The small molecule below binds the protein below.
Small molecule (SMILES): CC(=O)N[C@@H]1[C@@H](O)[C@H](O)[C@@H](CO)O[C@H]1O

Binding-site contacts:
Ligand atom N2 contacts residue ASN165 of chain 1.C at 2.9 Å (h-bond).
Ligand atom O6 contacts residue ASN165 of chain 1.C at 4.0 Å.
Ligand atom C7 contacts residue ASN165 of chain 1.C at 3.8 Å.
Ligand atom C8 contacts residue ASN165 of chain 1.C at 4.0 Å.
Ligand atom O5 contacts residue ASN164 of chain 1.C at 2.6 Å (h-bond).
Ligand atom C5 contacts residue ASN164 of chain 1.C at 3.6 Å.
Ligand atom O5 contacts residue ASN165 of chain 1.C at 2.4 Å (h-bond).
Ligand atom C3 contacts residue ASN165 of chain 1.C at 3.8 Å.
Ligand atom C2 contacts residue ASN165 of chain 1.C at 2.5 Å.
Ligand atom C6 contacts residue ASN164 of chain 1.C at 3.4 Å.
Ligand atom C5 contacts residue ASN165 of chain 1.C at 3.7 Å.
Ligand atom C1 contacts residue ASN164 of chain 1.C at 3.5 Å.
Ligand atom O6 contacts residue ASN164 of chain 1.C at 2.6 Å (h-bond).
Ligand atom C4 contacts residue ASN165 of chain 1.C at 4.2 Å.
Ligand atom C1 contacts residue ASN165 of chain 1.C at 1.4 Å.

Sequence of chain 1.C:
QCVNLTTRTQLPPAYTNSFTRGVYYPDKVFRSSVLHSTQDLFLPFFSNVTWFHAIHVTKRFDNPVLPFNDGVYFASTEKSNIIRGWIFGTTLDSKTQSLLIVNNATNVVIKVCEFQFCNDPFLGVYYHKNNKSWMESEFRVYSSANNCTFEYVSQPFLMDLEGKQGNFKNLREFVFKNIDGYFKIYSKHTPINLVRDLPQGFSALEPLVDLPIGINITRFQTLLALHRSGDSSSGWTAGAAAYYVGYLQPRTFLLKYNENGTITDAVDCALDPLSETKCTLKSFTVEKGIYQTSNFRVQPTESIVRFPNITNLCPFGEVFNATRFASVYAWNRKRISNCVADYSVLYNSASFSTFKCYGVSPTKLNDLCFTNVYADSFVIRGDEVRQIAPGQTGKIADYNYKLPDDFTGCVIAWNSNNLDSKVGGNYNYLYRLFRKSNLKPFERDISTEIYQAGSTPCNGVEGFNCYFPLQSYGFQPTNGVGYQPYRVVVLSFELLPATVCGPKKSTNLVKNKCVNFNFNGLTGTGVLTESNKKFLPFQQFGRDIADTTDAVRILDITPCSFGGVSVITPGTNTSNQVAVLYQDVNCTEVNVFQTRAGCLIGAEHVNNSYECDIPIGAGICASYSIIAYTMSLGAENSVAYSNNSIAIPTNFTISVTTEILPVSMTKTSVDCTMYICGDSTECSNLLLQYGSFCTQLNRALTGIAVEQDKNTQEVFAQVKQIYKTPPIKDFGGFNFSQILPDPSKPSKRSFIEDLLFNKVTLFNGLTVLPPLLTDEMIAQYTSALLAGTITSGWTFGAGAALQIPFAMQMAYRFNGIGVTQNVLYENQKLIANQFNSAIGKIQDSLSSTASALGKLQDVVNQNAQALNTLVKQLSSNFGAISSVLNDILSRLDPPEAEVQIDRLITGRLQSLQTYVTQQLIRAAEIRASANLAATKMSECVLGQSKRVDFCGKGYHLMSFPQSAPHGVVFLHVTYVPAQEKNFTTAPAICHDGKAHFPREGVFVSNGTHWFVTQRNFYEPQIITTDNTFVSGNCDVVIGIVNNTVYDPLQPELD